Sequence of chain 1.A:
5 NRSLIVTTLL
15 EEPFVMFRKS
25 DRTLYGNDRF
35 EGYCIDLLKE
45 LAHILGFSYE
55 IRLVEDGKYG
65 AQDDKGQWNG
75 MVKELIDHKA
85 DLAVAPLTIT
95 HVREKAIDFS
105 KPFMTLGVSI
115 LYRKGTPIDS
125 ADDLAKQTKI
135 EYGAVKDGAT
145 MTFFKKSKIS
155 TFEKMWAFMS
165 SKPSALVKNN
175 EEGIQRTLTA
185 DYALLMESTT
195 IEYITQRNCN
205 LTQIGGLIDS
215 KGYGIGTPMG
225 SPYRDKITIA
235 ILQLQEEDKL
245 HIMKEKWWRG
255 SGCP

Binding-site contacts:
Ligand atom C contacts residue ARG97 of chain 1.A at 3.4 Å.
Ligand atom C contacts residue TYR63 of chain 1.A at 4.1 Å (hydrophobic).
Ligand atom CG2 contacts residue TYR63 of chain 1.A at 3.3 Å (hydrophobic).
Ligand atom CA contacts residue GLU191 of chain 1.A at 3.2 Å.
Ligand atom CB contacts residue GLU191 of chain 1.A at 4.0 Å.
Ligand atom O contacts residue ARG97 of chain 1.A at 3.0 Å (salt-bridge).
Ligand atom N contacts residue GLU191 of chain 1.A at 2.6 Å (salt-bridge).
Ligand atom CD2 contacts residue ASN174 of chain 1.A at 3.5 Å.
Ligand atom N contacts residue PRO90 of chain 1.A at 3.1 Å (h-bond).
Ligand atom CD2 contacts residue GLU15 of chain 1.A at 3.7 Å.
Ligand atom OXT contacts residue ALA143 of chain 1.A at 3.0 Å (h-bond).
Ligand atom OXT contacts residue TYR63 of chain 1.A at 3.9 Å.
Ligand atom CD1 contacts residue VAL139 of chain 1.A at 3.8 Å (hydrophobic).
Ligand atom OD2 contacts residue ALA143 of chain 1.A at 3.4 Å (h-bond).
Ligand atom C contacts residue ALA143 of chain 1.A at 3.8 Å (hydrophobic).
Ligand atom O contacts residue THR92 of chain 1.A at 2.9 Å (h-bond).
Ligand atom OD2 contacts residue THR144 of chain 1.A at 3.2 Å (h-bond).
Ligand atom OXT contacts residue ARG97 of chain 1.A at 2.7 Å (salt-bridge).
Ligand atom CB1 contacts residue GLU191 of chain 1.A at 3.5 Å.
Ligand atom OD1 contacts residue GLU191 of chain 1.A at 3.4 Å.
Ligand atom CD1 contacts residue TYR63 of chain 1.A at 3.3 Å (hydrophobic).
Ligand atom OXT contacts residue GLY142 of chain 1.A at 3.7 Å.
Ligand atom N contacts residue TYR217 of chain 1.A at 3.9 Å.
Ligand atom CA contacts residue THR92 of chain 1.A at 3.4 Å.
Ligand atom CG contacts residue TYR63 of chain 1.A at 3.6 Å (hydrophobic).
Ligand atom CD contacts residue PRO90 of chain 1.A at 3.2 Å (hydrophobic).
Ligand atom CG1 contacts residue GLU191 of chain 1.A at 3.8 Å.
Ligand atom N contacts residue THR92 of chain 1.A at 3.1 Å (h-bond).
Ligand atom C contacts residue THR92 of chain 1.A at 3.6 Å.
Ligand atom CD2 contacts residue TYR63 of chain 1.A at 3.6 Å (hydrophobic).
Ligand atom O contacts residue TYR63 of chain 1.A at 3.8 Å.
Ligand atom CA contacts residue ALA143 of chain 1.A at 4.0 Å (hydrophobic).
Ligand atom OD2 contacts residue GLY142 of chain 1.A at 3.6 Å.
Ligand atom CD contacts residue GLU191 of chain 1.A at 3.4 Å.
Ligand atom CG1 contacts residue THR144 of chain 1.A at 3.5 Å.
Ligand atom CD contacts residue TYR63 of chain 1.A at 3.8 Å (hydrophobic).
Ligand atom CD1 contacts residue LYS62 of chain 1.A at 3.8 Å.
Ligand atom O contacts residue PRO90 of chain 1.A at 3.3 Å (h-bond).
Ligand atom O contacts residue LEU91 of chain 1.A at 3.7 Å.
Ligand atom OD1 contacts residue THR144 of chain 1.A at 2.7 Å (h-bond).

A protein and the small-molecule ligand that binds it are described below.
Small molecule (SMILES): C=C(C)[C@H]1CN[C@H](C(=O)O)[C@H]1CC(=O)O